A protein and the small-molecule ligand that binds it are described below.
Small molecule (SMILES): CC(=O)N[C@@H]1[C@@H](O)[C@H](O)[C@@H](CO)O[C@H]1O

Binding-site contacts:
Ligand atom C7 contacts residue ASN33 of chain 1.B at 3.5 Å.
Ligand atom C5 contacts residue ASN33 of chain 1.B at 3.7 Å.
Ligand atom O5 contacts residue ASN33 of chain 1.B at 2.3 Å (h-bond).
Ligand atom C1 contacts residue ASN33 of chain 1.B at 1.4 Å.
Ligand atom C3 contacts residue ASN33 of chain 1.B at 3.8 Å.
Ligand atom C4 contacts residue ASN33 of chain 1.B at 4.2 Å.
Ligand atom O7 contacts residue ASN33 of chain 1.B at 3.8 Å.
Ligand atom N2 contacts residue ASN33 of chain 1.B at 2.9 Å (h-bond).
Ligand atom C2 contacts residue ASN33 of chain 1.B at 2.4 Å.

Sequence of chain 1.B:
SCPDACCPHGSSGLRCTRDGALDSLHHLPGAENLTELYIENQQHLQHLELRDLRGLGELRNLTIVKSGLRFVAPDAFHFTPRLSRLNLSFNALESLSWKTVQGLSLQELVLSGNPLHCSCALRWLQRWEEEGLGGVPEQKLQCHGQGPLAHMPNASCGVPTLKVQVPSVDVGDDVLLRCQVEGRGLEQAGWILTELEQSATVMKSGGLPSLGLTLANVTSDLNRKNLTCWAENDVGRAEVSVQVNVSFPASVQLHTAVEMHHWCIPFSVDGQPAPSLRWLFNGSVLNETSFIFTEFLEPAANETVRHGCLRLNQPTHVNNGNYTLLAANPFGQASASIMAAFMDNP